Binding-site contacts:
Ligand atom C7 contacts residue GLY339 of chain 1.C at 4.2 Å.
Ligand atom O5 contacts residue ASN343 of chain 1.C at 2.4 Å (h-bond).
Ligand atom C3 contacts residue ASN343 of chain 1.C at 3.8 Å.
Ligand atom N2 contacts residue ASN343 of chain 1.C at 2.9 Å (h-bond).
Ligand atom C4 contacts residue ASN343 of chain 1.C at 4.2 Å.
Ligand atom C8 contacts residue LEU368 of chain 1.C at 3.6 Å (hydrophobic).
Ligand atom C7 contacts residue PHE338 of chain 1.C at 4.3 Å (hydrophobic).
Ligand atom C5 contacts residue ASN343 of chain 1.C at 3.7 Å.
Ligand atom C1 contacts residue ASN343 of chain 1.C at 1.4 Å.
Ligand atom C7 contacts residue ASN343 of chain 1.C at 4.0 Å.
Ligand atom O7 contacts residue GLY339 of chain 1.C at 4.5 Å.
Ligand atom O3 contacts residue VAL367 of chain 1.C at 4.1 Å.
Ligand atom C8 contacts residue PHE338 of chain 1.C at 3.3 Å (hydrophobic).
Ligand atom C8 contacts residue GLY339 of chain 1.C at 3.9 Å.
Ligand atom C2 contacts residue ASN343 of chain 1.C at 2.5 Å.
Ligand atom C8 contacts residue PHE342 of chain 1.C at 3.8 Å (hydrophobic).
Ligand atom N2 contacts residue PHE342 of chain 1.C at 4.3 Å.

The protein below binds the small molecule below.
Small molecule (SMILES): CC(=O)N[C@@H]1[C@@H](O)[C@H](O)[C@@H](CO)O[C@H]1O

Sequence of chain 1.C:
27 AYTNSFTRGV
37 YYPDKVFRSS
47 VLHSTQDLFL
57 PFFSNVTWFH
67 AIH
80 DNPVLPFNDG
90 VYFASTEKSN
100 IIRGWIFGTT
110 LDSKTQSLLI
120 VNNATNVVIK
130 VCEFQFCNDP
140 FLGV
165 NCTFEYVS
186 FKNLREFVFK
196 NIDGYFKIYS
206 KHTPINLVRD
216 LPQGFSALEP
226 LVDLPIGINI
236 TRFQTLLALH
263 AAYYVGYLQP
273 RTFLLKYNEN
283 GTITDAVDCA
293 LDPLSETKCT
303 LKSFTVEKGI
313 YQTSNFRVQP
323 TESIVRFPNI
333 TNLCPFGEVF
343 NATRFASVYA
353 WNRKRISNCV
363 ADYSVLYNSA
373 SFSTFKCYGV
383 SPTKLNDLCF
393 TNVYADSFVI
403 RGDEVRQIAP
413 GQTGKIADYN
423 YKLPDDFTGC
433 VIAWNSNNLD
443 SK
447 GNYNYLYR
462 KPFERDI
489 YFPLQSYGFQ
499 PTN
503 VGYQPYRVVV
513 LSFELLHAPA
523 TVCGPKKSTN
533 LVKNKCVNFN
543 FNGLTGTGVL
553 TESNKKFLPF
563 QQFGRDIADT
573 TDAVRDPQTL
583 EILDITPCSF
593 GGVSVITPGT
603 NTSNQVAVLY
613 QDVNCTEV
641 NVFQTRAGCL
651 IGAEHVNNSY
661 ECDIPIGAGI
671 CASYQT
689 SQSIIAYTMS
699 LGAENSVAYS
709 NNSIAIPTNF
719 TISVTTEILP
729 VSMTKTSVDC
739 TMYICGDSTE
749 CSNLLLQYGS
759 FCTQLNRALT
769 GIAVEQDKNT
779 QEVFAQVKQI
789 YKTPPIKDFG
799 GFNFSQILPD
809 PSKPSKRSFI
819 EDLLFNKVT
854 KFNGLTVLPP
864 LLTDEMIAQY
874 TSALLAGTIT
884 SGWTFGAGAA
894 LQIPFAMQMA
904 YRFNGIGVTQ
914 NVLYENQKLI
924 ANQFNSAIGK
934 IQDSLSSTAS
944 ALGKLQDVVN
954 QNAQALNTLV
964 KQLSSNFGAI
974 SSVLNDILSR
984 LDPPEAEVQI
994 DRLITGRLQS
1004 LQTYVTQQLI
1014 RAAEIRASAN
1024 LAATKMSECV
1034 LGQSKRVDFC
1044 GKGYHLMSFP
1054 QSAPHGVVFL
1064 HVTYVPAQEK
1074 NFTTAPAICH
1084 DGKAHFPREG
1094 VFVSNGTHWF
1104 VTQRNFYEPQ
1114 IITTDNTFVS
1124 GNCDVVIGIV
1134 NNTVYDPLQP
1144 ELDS